Sequence of chain 1.G:
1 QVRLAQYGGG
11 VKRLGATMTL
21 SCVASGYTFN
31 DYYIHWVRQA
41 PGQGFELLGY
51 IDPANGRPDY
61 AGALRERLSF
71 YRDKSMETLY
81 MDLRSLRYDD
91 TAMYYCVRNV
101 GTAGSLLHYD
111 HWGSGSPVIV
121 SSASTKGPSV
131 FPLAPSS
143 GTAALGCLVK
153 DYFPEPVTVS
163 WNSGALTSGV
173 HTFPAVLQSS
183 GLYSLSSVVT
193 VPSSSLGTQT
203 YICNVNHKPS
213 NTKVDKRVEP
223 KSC

Sequence of chain 1.A:
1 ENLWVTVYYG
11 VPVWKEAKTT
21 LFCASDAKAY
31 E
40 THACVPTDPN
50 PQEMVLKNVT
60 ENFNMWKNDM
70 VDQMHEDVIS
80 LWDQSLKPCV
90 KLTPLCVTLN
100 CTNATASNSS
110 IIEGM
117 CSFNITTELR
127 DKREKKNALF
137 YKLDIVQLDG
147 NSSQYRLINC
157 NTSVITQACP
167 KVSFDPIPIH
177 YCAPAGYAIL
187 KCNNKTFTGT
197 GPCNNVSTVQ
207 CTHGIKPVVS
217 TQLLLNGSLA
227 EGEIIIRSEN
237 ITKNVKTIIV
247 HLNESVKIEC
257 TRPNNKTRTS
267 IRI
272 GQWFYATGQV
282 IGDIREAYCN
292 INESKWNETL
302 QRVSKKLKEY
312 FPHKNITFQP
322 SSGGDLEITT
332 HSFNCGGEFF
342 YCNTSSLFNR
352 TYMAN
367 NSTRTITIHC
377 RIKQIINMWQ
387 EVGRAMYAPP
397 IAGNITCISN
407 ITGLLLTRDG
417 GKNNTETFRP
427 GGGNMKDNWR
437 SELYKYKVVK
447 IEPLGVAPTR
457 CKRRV

This small molecule binds to this protein.
Small molecule (SMILES): CC(=O)N[C@H]1[C@H](O[C@H]2[C@H](O)[C@@H](NC(C)=O)CO[C@@H]2CO)O[C@H](CO)[C@@H](O[C@@H]2O[C@H](CO)[C@@H](O[C@@H]3O[C@H](CO)[C@@H](O)[C@H](O)[C@H]3NC(C)=O)[C@H](O)[C@@H]2O)[C@@H]1O

Binding-site contacts:
Ligand atom O5 contacts residue ILE404 of chain 1.A at 4.3 Å.
Ligand atom C8 contacts residue ARG3 of chain 1.G at 3.7 Å.
Ligand atom C3 contacts residue ASN222 of chain 1.A at 3.8 Å.
Ligand atom O7 contacts residue ASN222 of chain 1.A at 4.2 Å.
Ligand atom C8 contacts residue ASP171 of chain 1.A at 3.6 Å.
Ligand atom C8 contacts residue PRO172 of chain 1.A at 3.7 Å (hydrophobic).
Ligand atom C2 contacts residue SER405 of chain 1.A at 4.4 Å.
Ligand atom C1 contacts residue ASN222 of chain 1.A at 1.4 Å.
Ligand atom O7 contacts residue ARG3 of chain 1.G at 3.2 Å (salt-bridge).
Ligand atom O6 contacts residue ASN335 of chain 1.A at 3.8 Å.
Ligand atom C5 contacts residue ILE404 of chain 1.A at 4.4 Å (hydrophobic).
Ligand atom O6 contacts residue CYS403 of chain 1.A at 4.0 Å.
Ligand atom C5 contacts residue ASN222 of chain 1.A at 3.6 Å.
Ligand atom N2 contacts residue ASN222 of chain 1.A at 2.9 Å (h-bond).
Ligand atom C3 contacts residue ILE404 of chain 1.A at 3.8 Å (hydrophobic).
Ligand atom C7 contacts residue ASN222 of chain 1.A at 3.6 Å.
Ligand atom C4 contacts residue ASN222 of chain 1.A at 4.3 Å.
Ligand atom O7 contacts residue ILE404 of chain 1.A at 4.2 Å.
Ligand atom C2 contacts residue ILE404 of chain 1.A at 3.8 Å (hydrophobic).
Ligand atom C6 contacts residue CYS403 of chain 1.A at 4.0 Å (hydrophobic).
Ligand atom O5 contacts residue ASN222 of chain 1.A at 2.4 Å (h-bond).
Ligand atom O6 contacts residue CYS336 of chain 1.A at 4.0 Å.
Ligand atom O5 contacts residue SER405 of chain 1.A at 4.4 Å.
Ligand atom C2 contacts residue ASN222 of chain 1.A at 2.6 Å.
Ligand atom C8 contacts residue ASN222 of chain 1.A at 4.4 Å.
Ligand atom O3 contacts residue ILE404 of chain 1.A at 3.4 Å (h-bond).
Ligand atom C7 contacts residue ARG3 of chain 1.G at 3.8 Å.
Ligand atom C4 contacts residue ILE404 of chain 1.A at 3.6 Å (hydrophobic).